A protein and the small-molecule ligand that binds it are described below.
Small molecule (SMILES): Nc1ccn([C@H]2C[C@H](O[P](=O)(O)OC[C@H]3O[C@@H](n4ccc(N)nc4=O)C[C@@H]3O[P](=O)(O)OC[C@H]3O[C@@H](n4cnc5c(N)ncnc54)C[C@@H]3O)[C@@H](CO[P](=O)(O)O[C@H]3C[C@H](n4cnc5c(N)ncnc54)O[C@@H]3CO[P](=O)(O)O[C@H]3C[C@H](n4cnc5c(N)ncnc54)O[C@@H]3CO[P](=O)(O)O[C@H]3C[C@H](n4ccc(N)nc4=O)O[C@@H]3COP(=O)=O)O2)c(=O)n1

Sequence of chain 5.Q:
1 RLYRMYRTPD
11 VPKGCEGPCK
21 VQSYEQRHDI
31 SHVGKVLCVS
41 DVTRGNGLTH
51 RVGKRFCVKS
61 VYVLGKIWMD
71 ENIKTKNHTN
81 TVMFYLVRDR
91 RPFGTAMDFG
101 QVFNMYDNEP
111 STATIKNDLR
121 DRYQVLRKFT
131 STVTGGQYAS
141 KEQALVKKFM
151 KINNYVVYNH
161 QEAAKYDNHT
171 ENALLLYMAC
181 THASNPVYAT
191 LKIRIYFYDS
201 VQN

Binding-site contacts:
Ligand atom O3' contacts residue TYR211 of chain 5.S at 3.1 Å (h-bond).
Ligand atom C5 contacts residue PHE164 of chain 5.S at 3.4 Å (hydrophobic).
Ligand atom OP2 contacts residue TYR211 of chain 5.S at 3.1 Å (h-bond).
Ligand atom OP1 contacts residue ARG120 of chain 5.Q at 2.8 Å (salt-bridge).
Ligand atom N3 contacts residue PHE164 of chain 5.S at 3.6 Å.
Ligand atom C5' contacts residue LYS128 of chain 5.Q at 3.6 Å.
Ligand atom C2' contacts residue CYS34 of chain 5.S at 3.6 Å (hydrophobic).
Ligand atom OP2 contacts residue ARG2 of chain 5.S at 3.2 Å (salt-bridge).
Ligand atom C5 contacts residue ASP25 of chain 5.S at 3.4 Å.
Ligand atom C2 contacts residue PHE164 of chain 5.S at 3.5 Å (hydrophobic).
Ligand atom O4' contacts residue VAL125 of chain 5.Q at 3.7 Å.
Ligand atom N6 contacts residue PHE164 of chain 5.S at 3.5 Å.
Ligand atom C4 contacts residue PHE164 of chain 5.S at 3.5 Å (hydrophobic).
Ligand atom O5' contacts residue ARG120 of chain 5.Q at 3.3 Å.
Ligand atom C3' contacts residue TYR211 of chain 5.S at 3.2 Å (hydrophobic).
Ligand atom OP1 contacts residue ARG127 of chain 5.Q at 3.5 Å.
Ligand atom O2 contacts residue TYR211 of chain 5.S at 3.0 Å.
Ligand atom N3 contacts residue TYR211 of chain 5.S at 3.6 Å.
Ligand atom O3' contacts residue ASP121 of chain 5.Q at 3.4 Å (salt-bridge).
Ligand atom C2' contacts residue TYR211 of chain 5.S at 3.0 Å (hydrophobic).
Ligand atom OP2 contacts residue TYR77 of chain 5.S at 2.6 Å (h-bond).
Ligand atom C6 contacts residue CYS34 of chain 5.S at 3.5 Å (hydrophobic).
Ligand atom C4' contacts residue VAL125 of chain 5.Q at 3.6 Å (hydrophobic).
Ligand atom OP2 contacts residue LYS128 of chain 5.Q at 3.0 Å (salt-bridge).
Ligand atom N1 contacts residue PHE164 of chain 5.S at 3.6 Å.
Ligand atom C2 contacts residue TYR211 of chain 5.S at 3.6 Å (hydrophobic).
Ligand atom OP2 contacts residue ARG209 of chain 5.S at 3.0 Å (salt-bridge).
Ligand atom N7 contacts residue PHE164 of chain 5.S at 3.6 Å.
Ligand atom N4 contacts residue SER75 of chain 5.S at 3.3 Å (h-bond).
Ligand atom C6 contacts residue ASP25 of chain 5.S at 3.4 Å.
Ligand atom C5 contacts residue CYS34 of chain 5.S at 3.6 Å (hydrophobic).
Ligand atom N3 contacts residue ARG88 of chain 5.Q at 3.4 Å (salt-bridge).
Ligand atom C6 contacts residue PHE164 of chain 5.S at 3.5 Å (hydrophobic).
Ligand atom OP1 contacts residue ARG2 of chain 5.S at 3.1 Å.
Ligand atom C5 contacts residue TYR213 of chain 5.S at 3.7 Å (hydrophobic).
Ligand atom OP1 contacts residue LYS128 of chain 5.Q at 2.8 Å (salt-bridge).
Ligand atom C5' contacts residue ARG120 of chain 5.Q at 3.7 Å.
Ligand atom OP1 contacts residue ASP121 of chain 5.Q at 2.9 Å (salt-bridge).
Ligand atom C4' contacts residue ARG90 of chain 5.Q at 3.7 Å.
Ligand atom O3' contacts residue ARG127 of chain 5.Q at 3.4 Å.

Sequence of chain 5.S:
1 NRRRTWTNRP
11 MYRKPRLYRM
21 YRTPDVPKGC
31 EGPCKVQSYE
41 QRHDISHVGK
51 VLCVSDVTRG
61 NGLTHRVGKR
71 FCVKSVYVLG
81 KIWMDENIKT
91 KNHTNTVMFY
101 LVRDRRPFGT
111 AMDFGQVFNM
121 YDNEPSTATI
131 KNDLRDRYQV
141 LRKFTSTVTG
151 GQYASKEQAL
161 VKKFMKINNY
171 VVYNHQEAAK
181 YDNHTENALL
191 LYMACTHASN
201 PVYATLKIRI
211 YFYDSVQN